Sequence of chain 2.H:
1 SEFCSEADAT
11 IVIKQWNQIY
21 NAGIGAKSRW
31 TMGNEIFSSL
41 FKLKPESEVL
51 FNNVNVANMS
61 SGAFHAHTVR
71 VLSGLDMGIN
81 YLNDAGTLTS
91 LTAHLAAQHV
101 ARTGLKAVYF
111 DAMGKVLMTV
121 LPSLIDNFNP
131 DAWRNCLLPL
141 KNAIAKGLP

Sequence of chain 2.E:
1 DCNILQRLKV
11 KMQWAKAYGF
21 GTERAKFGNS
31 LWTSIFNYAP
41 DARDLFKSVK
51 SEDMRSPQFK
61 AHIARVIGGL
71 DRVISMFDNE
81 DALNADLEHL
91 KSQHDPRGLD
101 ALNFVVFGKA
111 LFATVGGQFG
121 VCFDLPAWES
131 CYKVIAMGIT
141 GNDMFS

Binding-site contacts:
Ligand atom C1 contacts residue SER60 of chain 2.H at 4.5 Å.
Ligand atom O2 contacts residue ASP81 of chain 2.E at 4.2 Å.
Ligand atom C1 contacts residue ASN58 of chain 2.H at 1.4 Å.
Ligand atom C2 contacts residue ASN58 of chain 2.H at 2.4 Å.
Ligand atom O3 contacts residue ASP81 of chain 2.E at 3.2 Å (salt-bridge).
Ligand atom C4 contacts residue ASP81 of chain 2.E at 4.2 Å.
Ligand atom C4 contacts residue ASN58 of chain 2.H at 4.2 Å.
Ligand atom C3 contacts residue ASP81 of chain 2.E at 3.8 Å.
Ligand atom C5 contacts residue ASN58 of chain 2.H at 3.5 Å.
Ligand atom C2 contacts residue ASP81 of chain 2.E at 3.5 Å.
Ligand atom C7 contacts residue ASN58 of chain 2.H at 3.7 Å.
Ligand atom O4 contacts residue ASP81 of chain 2.E at 3.5 Å (salt-bridge).
Ligand atom N2 contacts residue ASN58 of chain 2.H at 2.7 Å (h-bond).
Ligand atom C1 contacts residue SER60 of chain 2.H at 4.0 Å.
Ligand atom O7 contacts residue ASN58 of chain 2.H at 3.9 Å.
Ligand atom O5 contacts residue ASN58 of chain 2.H at 2.3 Å (h-bond).
Ligand atom C8 contacts residue SER60 of chain 2.H at 4.4 Å.
Ligand atom C3 contacts residue ASN58 of chain 2.H at 3.6 Å.

The small molecule below binds the protein below.
Small molecule (SMILES): CC(=O)N[C@H]1[C@H](O[C@H]2[C@H](O)[C@@H](NC(C)=O)CO[C@@H]2CO[C@@H]2O[C@@H](C)[C@@H](O)[C@@H](O)[C@@H]2O)O[C@H](CO)[C@@H](O[C@H]2O[C@H](CO[C@H]3O[C@H](CO)[C@@H](O)[C@H](O)[C@@H]3O)[C@@H](O)[C@H](O[C@H]3O[C@H](CO)[C@@H](O)[C@H](O)[C@@H]3O)[C@@H]2O)[C@@H]1O